Sequence of chain 2.A:
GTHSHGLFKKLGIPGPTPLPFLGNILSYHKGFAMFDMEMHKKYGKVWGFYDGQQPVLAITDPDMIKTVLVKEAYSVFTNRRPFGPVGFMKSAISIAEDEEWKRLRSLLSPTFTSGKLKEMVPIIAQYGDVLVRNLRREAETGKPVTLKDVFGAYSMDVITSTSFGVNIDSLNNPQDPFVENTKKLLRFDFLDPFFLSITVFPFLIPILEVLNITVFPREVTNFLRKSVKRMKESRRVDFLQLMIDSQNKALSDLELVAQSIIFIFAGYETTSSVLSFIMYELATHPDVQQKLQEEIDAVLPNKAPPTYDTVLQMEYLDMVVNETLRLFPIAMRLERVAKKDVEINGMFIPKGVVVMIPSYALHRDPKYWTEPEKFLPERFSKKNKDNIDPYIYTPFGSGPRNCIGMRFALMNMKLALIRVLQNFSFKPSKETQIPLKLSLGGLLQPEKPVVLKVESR

The small molecule below binds the protein below.
Small molecule (SMILES): CC(C)c1nc(CN(C)C(=O)N[C@H](C(=O)N[C@@H](Cc2ccccc2)C[C@H](O)[C@H](Cc2ccccc2)NC(=O)OCc2cncs2)C(C)C)cs1

Binding-site contacts:
Ligand atom N5 contacts residue HEM1 of chain 2.B at 2.0 Å.
Ligand atom C95 contacts residue PHE195 of chain 2.A at 3.2 Å (hydrophobic).
Ligand atom C51 contacts residue ARG192 of chain 2.A at 3.2 Å.
Ligand atom O24 contacts residue ARG192 of chain 2.A at 3.5 Å (salt-bridge).
Ligand atom C49 contacts residue ALA350 of chain 2.A at 3.5 Å (hydrophobic).
Ligand atom O7 contacts residue ARG192 of chain 2.A at 3.2 Å (salt-bridge).
Ligand atom S81 contacts residue PHE195 of chain 2.A at 3.5 Å.
Ligand atom S3 contacts residue ARG192 of chain 2.A at 3.0 Å (salt-bridge).
Ligand atom C6 contacts residue PHE284 of chain 2.A at 3.4 Å (hydrophobic).
Ligand atom O24 contacts residue SER99 of chain 2.A at 3.5 Å.
Ligand atom C31 contacts residue PHE193 of chain 2.A at 3.5 Å (hydrophobic).
Ligand atom C50 contacts residue ALA350 of chain 2.A at 3.4 Å (hydrophobic).
Ligand atom C77 contacts residue PHE88 of chain 2.A at 3.4 Å (hydrophobic).
Ligand atom C75 contacts residue PHE88 of chain 2.A at 3.2 Å (hydrophobic).
Ligand atom C35 contacts residue ILE281 of chain 2.A at 3.4 Å (hydrophobic).
Ligand atom C1 contacts residue HEM1 of chain 2.B at 2.8 Å.
Ligand atom C32 contacts residue PHE284 of chain 2.A at 3.5 Å (hydrophobic).
Ligand atom C45 contacts residue ARG192 of chain 2.A at 3.5 Å.
Ligand atom N83 contacts residue PHE88 of chain 2.A at 3.1 Å.
Ligand atom C82 contacts residue PHE88 of chain 2.A at 3.6 Å (hydrophobic).
Ligand atom C86 contacts residue PRO87 of chain 2.A at 3.2 Å (hydrophobic).
Ligand atom C4 contacts residue HEM1 of chain 2.B at 2.8 Å.
Ligand atom C34 contacts residue PHE221 of chain 2.A at 3.5 Å (hydrophobic).
Ligand atom N11 contacts residue SER99 of chain 2.A at 2.9 Å (h-bond).
Ligand atom C1 contacts residue ALA285 of chain 2.A at 3.6 Å (hydrophobic).
Ligand atom C12 contacts residue ARG192 of chain 2.A at 3.4 Å.
Ligand atom C52 contacts residue ARG192 of chain 2.A at 2.9 Å.
Ligand atom O41 contacts residue SER99 of chain 2.A at 2.7 Å (h-bond).
Ligand atom C35 contacts residue PHE221 of chain 2.A at 3.6 Å (hydrophobic).
Ligand atom C26 contacts residue ARG192 of chain 2.A at 3.6 Å.
Ligand atom C33 contacts residue PHE284 of chain 2.A at 3.2 Å (hydrophobic).
Ligand atom C90 contacts residue ILE203 of chain 2.A at 3.4 Å (hydrophobic).
Ligand atom C90 contacts residue THR204 of chain 2.A at 3.3 Å.
Ligand atom C50 contacts residue ILE349 of chain 2.A at 3.4 Å (hydrophobic).
Ligand atom O61 contacts residue ARG192 of chain 2.A at 2.4 Å (salt-bridge).
Ligand atom O41 contacts residue ILE100 of chain 2.A at 3.1 Å.
Ligand atom C13 contacts residue SER99 of chain 2.A at 3.6 Å.
Ligand atom C10 contacts residue ARG192 of chain 2.A at 3.3 Å.
Ligand atom C51 contacts residue ILE349 of chain 2.A at 3.3 Å (hydrophobic).
Ligand atom C31 contacts residue ARG192 of chain 2.A at 3.2 Å.